This small molecule binds to this protein.
Small molecule (SMILES): CC1=C(CCC(=O)O)C2=Cc3c(CCC(=O)O)c(C)c4n3[Fe@]35n6c(c(C)c(CCC(=O)O)c6=CC1=[N+]23)=CC1=[N+]5C(=C4)C(C)=C1CCC(=O)O

Sequence of chain 3.C:
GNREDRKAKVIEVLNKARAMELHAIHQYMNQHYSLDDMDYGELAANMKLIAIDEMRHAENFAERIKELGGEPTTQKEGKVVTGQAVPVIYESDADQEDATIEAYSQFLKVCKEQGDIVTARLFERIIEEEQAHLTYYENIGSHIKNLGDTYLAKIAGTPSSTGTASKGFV

Sequence of chain 3.D:
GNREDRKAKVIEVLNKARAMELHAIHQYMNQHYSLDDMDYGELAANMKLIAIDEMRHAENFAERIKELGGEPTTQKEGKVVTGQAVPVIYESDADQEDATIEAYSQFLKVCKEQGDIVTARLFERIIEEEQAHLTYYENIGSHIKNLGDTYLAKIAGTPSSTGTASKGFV

Binding-site contacts:
Ligand atom ND contacts residue MET57 of chain 3.D at 3.1 Å (h-bond).
Ligand atom C1D contacts residue MET57 of chain 3.D at 3.3 Å (hydrophobic).
Ligand atom CGC contacts residue SER168 of chain 3.C at 3.3 Å.
Ligand atom O2B contacts residue SER168 of chain 3.D at 2.5 Å (h-bond).
Ligand atom CBC contacts residue SER168 of chain 3.C at 2.8 Å.
Ligand atom O2A contacts residue ARG20 of chain 3.C at 2.9 Å (salt-bridge).
Ligand atom CBC contacts residue SER168 of chain 3.D at 2.5 Å.
Ligand atom O1C contacts residue LYS169 of chain 3.D at 3.3 Å (salt-bridge).
Ligand atom ND contacts residue MET57 of chain 3.C at 3.1 Å.
Ligand atom O2D contacts residue TYR35 of chain 3.C at 2.6 Å (h-bond).
Ligand atom C4D contacts residue MET57 of chain 3.D at 3.4 Å (hydrophobic).
Ligand atom CGC contacts residue SER168 of chain 3.D at 1.4 Å.
Ligand atom CGD contacts residue ARG20 of chain 3.D at 3.4 Å.
Ligand atom C1B contacts residue MET57 of chain 3.C at 3.4 Å (hydrophobic).
Ligand atom CGB contacts residue SER168 of chain 3.D at 2.8 Å.
Ligand atom CBB contacts residue SER168 of chain 3.D at 2.8 Å.
Ligand atom NA contacts residue MET57 of chain 3.C at 3.2 Å (h-bond).
Ligand atom C4A contacts residue MET57 of chain 3.D at 3.4 Å (hydrophobic).
Ligand atom FE contacts residue MET57 of chain 3.D at 2.4 Å.
Ligand atom NC contacts residue MET57 of chain 3.D at 2.9 Å (h-bond).
Ligand atom O1D contacts residue ARG20 of chain 3.D at 3.0 Å (salt-bridge).
Ligand atom CGA contacts residue TYR35 of chain 3.D at 3.2 Å (hydrophobic).
Ligand atom O1B contacts residue LYS50 of chain 3.D at 2.6 Å (salt-bridge).
Ligand atom FE contacts residue MET57 of chain 3.C at 2.4 Å.
Ligand atom O2D contacts residue ARG20 of chain 3.D at 2.9 Å (salt-bridge).
Ligand atom CMD contacts residue MET57 of chain 3.D at 3.3 Å (hydrophobic).
Ligand atom C1B contacts residue MET57 of chain 3.D at 3.4 Å (hydrophobic).
Ligand atom O1C contacts residue SER168 of chain 3.D at 2.3 Å.
Ligand atom O1C contacts residue SER168 of chain 3.C at 2.9 Å (h-bond).
Ligand atom O1A contacts residue TYR35 of chain 3.D at 2.3 Å (h-bond).
Ligand atom O2C contacts residue SER168 of chain 3.D at 0.5 Å.
Ligand atom O2C contacts residue LYS169 of chain 3.D at 3.3 Å (salt-bridge).
Ligand atom CMB contacts residue GLU61 of chain 3.C at 3.3 Å.
Ligand atom NB contacts residue MET57 of chain 3.C at 3.0 Å (h-bond).
Ligand atom NC contacts residue MET57 of chain 3.C at 3.1 Å (h-bond).
Ligand atom CAC contacts residue SER168 of chain 3.C at 2.8 Å.
Ligand atom NA contacts residue MET57 of chain 3.D at 3.1 Å (h-bond).
Ligand atom NB contacts residue MET57 of chain 3.D at 3.1 Å (h-bond).
Ligand atom O1A contacts residue ARG20 of chain 3.C at 2.9 Å (salt-bridge).
Ligand atom CHB contacts residue MET57 of chain 3.D at 3.4 Å (hydrophobic).